This small molecule binds to this protein.
Small molecule (SMILES): C[C@H](O)[C@H](N)[C@@H]1O[C@](O)(C(=O)O)C[C@H](O)[C@@H]1N

Binding-site contacts:
Ligand atom C1 contacts residue SER418 of chain 1.N at 1.7 Å.
Ligand atom C4 contacts residue SER418 of chain 1.N at 3.8 Å.
Ligand atom C5 contacts residue SER418 of chain 1.N at 4.3 Å.
Ligand atom C3 contacts residue SER418 of chain 1.N at 2.6 Å.
Ligand atom C3 contacts residue GLY420 of chain 1.N at 3.4 Å.
Ligand atom C8 contacts residue ARG413 of chain 1.N at 3.8 Å.
Ligand atom C6 contacts residue VAL419 of chain 1.N at 3.8 Å (hydrophobic).
Ligand atom C2 contacts residue SER418 of chain 1.N at 1.4 Å.
Ligand atom O1A contacts residue SER418 of chain 1.N at 2.2 Å (h-bond).
Ligand atom O1B contacts residue SER415 of chain 1.N at 4.1 Å.
Ligand atom C6 contacts residue SER418 of chain 1.N at 3.8 Å.
Ligand atom O8 contacts residue VAL419 of chain 1.N at 3.4 Å.
Ligand atom C4 contacts residue VAL419 of chain 1.N at 4.3 Å (hydrophobic).
Ligand atom O1B contacts residue SER418 of chain 1.N at 2.6 Å (h-bond).
Ligand atom C1 contacts residue ARG413 of chain 1.N at 4.0 Å.
Ligand atom C4 contacts residue GLY420 of chain 1.N at 4.0 Å.
Ligand atom O1A contacts residue SER415 of chain 1.N at 4.2 Å.
Ligand atom O6 contacts residue SER418 of chain 1.N at 2.5 Å (h-bond).
Ligand atom C7 contacts residue ARG413 of chain 1.N at 3.9 Å.
Ligand atom O1B contacts residue ARG413 of chain 1.N at 2.8 Å (salt-bridge).
Ligand atom C9 contacts residue ARG413 of chain 1.N at 3.3 Å.
Ligand atom O6 contacts residue VAL419 of chain 1.N at 3.8 Å.
Ligand atom O4 contacts residue SER418 of chain 1.N at 4.2 Å.
Ligand atom C1 contacts residue SER415 of chain 1.N at 4.4 Å.
Ligand atom N7 contacts residue ARG413 of chain 1.N at 3.8 Å.
Ligand atom O1A contacts residue SER421 of chain 1.N at 3.7 Å.
Ligand atom O1A contacts residue GLY416 of chain 1.N at 4.1 Å.
Ligand atom C3 contacts residue VAL419 of chain 1.N at 3.3 Å (hydrophobic).
Ligand atom C3 contacts residue SER421 of chain 1.N at 4.2 Å.
Ligand atom C2 contacts residue VAL419 of chain 1.N at 3.5 Å (hydrophobic).

Sequence of chain 1.N:
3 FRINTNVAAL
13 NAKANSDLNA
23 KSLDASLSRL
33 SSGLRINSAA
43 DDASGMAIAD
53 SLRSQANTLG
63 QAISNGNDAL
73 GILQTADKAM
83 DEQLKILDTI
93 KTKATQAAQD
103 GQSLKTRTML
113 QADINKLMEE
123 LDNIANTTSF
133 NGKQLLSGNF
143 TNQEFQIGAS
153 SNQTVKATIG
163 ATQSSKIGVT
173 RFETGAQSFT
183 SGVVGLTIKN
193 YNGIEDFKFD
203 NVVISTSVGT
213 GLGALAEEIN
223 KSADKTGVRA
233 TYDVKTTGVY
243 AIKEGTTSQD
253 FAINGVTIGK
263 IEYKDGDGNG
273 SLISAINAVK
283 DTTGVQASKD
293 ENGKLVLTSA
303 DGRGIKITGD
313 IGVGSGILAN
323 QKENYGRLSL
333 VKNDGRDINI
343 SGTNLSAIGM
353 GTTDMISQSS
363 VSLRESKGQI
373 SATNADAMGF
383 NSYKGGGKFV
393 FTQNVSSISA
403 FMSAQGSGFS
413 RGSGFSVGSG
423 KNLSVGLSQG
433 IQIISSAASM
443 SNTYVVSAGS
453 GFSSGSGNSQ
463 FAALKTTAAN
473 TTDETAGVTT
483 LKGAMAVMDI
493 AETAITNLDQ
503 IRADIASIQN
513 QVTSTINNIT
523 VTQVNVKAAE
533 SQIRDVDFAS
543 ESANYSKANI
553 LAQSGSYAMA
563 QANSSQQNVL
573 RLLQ